Sequence of chain 1.A:
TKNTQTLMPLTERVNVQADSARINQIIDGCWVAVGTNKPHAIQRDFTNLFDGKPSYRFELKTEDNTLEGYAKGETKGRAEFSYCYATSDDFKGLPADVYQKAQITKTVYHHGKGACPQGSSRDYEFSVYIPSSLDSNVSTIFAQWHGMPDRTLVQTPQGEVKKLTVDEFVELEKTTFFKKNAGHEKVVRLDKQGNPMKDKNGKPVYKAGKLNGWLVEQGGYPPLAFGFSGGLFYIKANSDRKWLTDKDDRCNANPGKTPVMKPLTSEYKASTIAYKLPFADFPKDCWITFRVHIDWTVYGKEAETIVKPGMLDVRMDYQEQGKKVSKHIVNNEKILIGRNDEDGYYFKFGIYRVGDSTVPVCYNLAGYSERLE

This protein binds this small molecule.
Small molecule (SMILES): O=C(O)C1=C[C@H](O)[C@@H](OS(=O)(=O)O)[C@H](O[C@H]2[C@H](O)[C@@H](NS(=O)(=O)O)[C@@H](O)O[C@@H]2COS(=O)(=O)O)O1

Binding-site contacts:
Ligand atom O6B contacts residue ARG83 of chain 1.A at 3.6 Å.
Ligand atom N2 contacts residue GLY224 of chain 1.A at 4.0 Å.
Ligand atom N2 contacts residue GLN223 of chain 1.A at 3.2 Å (h-bond).
Ligand atom O2S contacts residue ARG156 of chain 1.A at 2.6 Å (salt-bridge).
Ligand atom C6 contacts residue LYS81 of chain 1.A at 3.4 Å.
Ligand atom O2S contacts residue GLN22 of chain 1.A at 3.9 Å.
Ligand atom O6A contacts residue LYS81 of chain 1.A at 3.4 Å (salt-bridge).
Ligand atom O6S contacts residue LYS111 of chain 1.A at 3.0 Å.
Ligand atom O1S contacts residue GLN223 of chain 1.A at 3.6 Å.
Ligand atom O3S contacts residue HIS151 of chain 1.A at 3.2 Å.
Ligand atom O6A contacts residue LYS185 of chain 1.A at 3.9 Å.
Ligand atom O1S contacts residue ARG83 of chain 1.A at 3.4 Å (salt-bridge).
Ligand atom O2 contacts residue LEU72 of chain 1.A at 4.0 Å.
Ligand atom O6 contacts residue LYS111 of chain 1.A at 3.8 Å.
Ligand atom O1S contacts residue GLY40 of chain 1.A at 3.4 Å.
Ligand atom O6B contacts residue LYS81 of chain 1.A at 2.8 Å (salt-bridge).
Ligand atom O1S contacts residue PRO154 of chain 1.A at 3.7 Å.
Ligand atom S1 contacts residue GLN223 of chain 1.A at 4.0 Å.
Ligand atom S1 contacts residue ARG156 of chain 1.A at 3.4 Å (salt-bridge).
Ligand atom O3S contacts residue PRO154 of chain 1.A at 3.8 Å.
Ligand atom C1 contacts residue GLN223 of chain 1.A at 3.9 Å.
Ligand atom O1 contacts residue ARG156 of chain 1.A at 3.8 Å.
Ligand atom O3S contacts residue GLY224 of chain 1.A at 3.2 Å.
Ligand atom O5 contacts residue ARG83 of chain 1.A at 3.3 Å (salt-bridge).
Ligand atom O4S contacts residue ASN20 of chain 1.A at 3.1 Å (h-bond).
Ligand atom S2 contacts residue LYS111 of chain 1.A at 4.0 Å.
Ligand atom O5S contacts residue ALA23 of chain 1.A at 3.3 Å.
Ligand atom O2 contacts residue ARG83 of chain 1.A at 3.9 Å.
Ligand atom O1S contacts residue ARG156 of chain 1.A at 2.7 Å (salt-bridge).
Ligand atom O1 contacts residue GLN223 of chain 1.A at 2.8 Å (h-bond).
Ligand atom S1 contacts residue GLY224 of chain 1.A at 3.6 Å (h-bond).
Ligand atom C1 contacts residue ARG156 of chain 1.A at 3.5 Å.
Ligand atom O1S contacts residue GLY224 of chain 1.A at 3.0 Å (h-bond).
Ligand atom O2S contacts residue HIS151 of chain 1.A at 3.6 Å.
Ligand atom C2 contacts residue GLN223 of chain 1.A at 4.0 Å.
Ligand atom S2 contacts residue ASN20 of chain 1.A at 3.5 Å (h-bond).
Ligand atom O5S contacts residue ASN20 of chain 1.A at 2.8 Å (h-bond).
Ligand atom C5 contacts residue ARG83 of chain 1.A at 4.0 Å.
Ligand atom S1 contacts residue HIS151 of chain 1.A at 4.0 Å.
Ligand atom O5 contacts residue GLN22 of chain 1.A at 4.0 Å.